Sequence of chain 4.W:
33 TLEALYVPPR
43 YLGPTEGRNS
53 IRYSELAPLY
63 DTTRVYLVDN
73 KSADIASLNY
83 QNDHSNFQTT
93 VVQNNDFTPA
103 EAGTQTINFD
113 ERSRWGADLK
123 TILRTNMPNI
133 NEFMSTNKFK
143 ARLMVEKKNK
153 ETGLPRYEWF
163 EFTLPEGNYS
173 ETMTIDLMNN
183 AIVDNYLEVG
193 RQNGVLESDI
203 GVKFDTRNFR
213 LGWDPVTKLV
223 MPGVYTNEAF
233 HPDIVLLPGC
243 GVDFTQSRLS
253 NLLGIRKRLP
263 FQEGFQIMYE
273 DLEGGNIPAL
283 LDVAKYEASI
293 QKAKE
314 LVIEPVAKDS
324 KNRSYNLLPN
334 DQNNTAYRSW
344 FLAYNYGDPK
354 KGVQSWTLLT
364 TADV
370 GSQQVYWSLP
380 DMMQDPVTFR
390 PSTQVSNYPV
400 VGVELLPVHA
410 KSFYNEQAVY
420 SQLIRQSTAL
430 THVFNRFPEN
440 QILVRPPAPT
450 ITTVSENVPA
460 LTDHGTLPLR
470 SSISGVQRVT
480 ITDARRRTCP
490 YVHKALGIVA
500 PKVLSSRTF

Binding-site contacts:
Ligand atom CD1 contacts residue ARG193 of chain 45.W at 3.7 Å.
Ligand atom CG contacts residue HIS431 of chain 45.W at 3.8 Å.
Ligand atom CD1 contacts residue HIS431 of chain 45.W at 3.3 Å.
Ligand atom CB contacts residue ARG435 of chain 45.W at 3.7 Å.
Ligand atom CE2 contacts residue ARG193 of chain 45.W at 3.8 Å.
Ligand atom OH contacts residue HIS431 of chain 45.W at 2.9 Å (h-bond).
Ligand atom CG2 contacts residue TYR188 of chain 45.W at 3.9 Å (hydrophobic).
Ligand atom CG1 contacts residue ARG435 of chain 45.W at 3.8 Å.
Ligand atom ND2 contacts residue TYR188 of chain 45.W at 3.5 Å (h-bond).
Ligand atom CG1 contacts residue PHE436 of chain 45.W at 3.4 Å (hydrophobic).
Ligand atom CG contacts residue GLU289 of chain 4.W at 3.6 Å.
Ligand atom OH contacts residue MET223 of chain 4.W at 2.2 Å (h-bond).
Ligand atom CE1 contacts residue ARG193 of chain 45.W at 3.1 Å.
Ligand atom CG contacts residue TYR288 of chain 4.W at 3.4 Å (hydrophobic).
Ligand atom CD contacts residue HIS431 of chain 45.W at 3.8 Å.
Ligand atom OH contacts residue LEU283 of chain 4.W at 3.8 Å.
Ligand atom OH contacts residue THR430 of chain 45.W at 3.4 Å.
Ligand atom CB contacts residue LEU189 of chain 45.W at 3.8 Å (hydrophobic).
Ligand atom CA contacts residue ARG193 of chain 45.W at 3.8 Å.
Ligand atom CG2 contacts residue LEU189 of chain 45.W at 2.8 Å (hydrophobic).
Ligand atom OD1 contacts residue GLU199 of chain 45.W at 3.4 Å (salt-bridge).
Ligand atom O contacts residue ARG193 of chain 45.W at 2.8 Å (salt-bridge).
Ligand atom CE1 contacts residue GLU289 of chain 4.W at 3.6 Å.
Ligand atom ND2 contacts residue GLU199 of chain 45.W at 2.9 Å (salt-bridge).
Ligand atom CZ contacts residue MET223 of chain 4.W at 2.9 Å (hydrophobic).
Ligand atom CD1 contacts residue GLU289 of chain 4.W at 3.0 Å.
Ligand atom C contacts residue ARG193 of chain 45.W at 3.3 Å.
Ligand atom CB contacts residue GLU289 of chain 4.W at 3.8 Å.
Ligand atom CE1 contacts residue VAL432 of chain 45.W at 3.8 Å (hydrophobic).
Ligand atom CE1 contacts residue THR219 of chain 4.W at 3.9 Å.
Ligand atom CD2 contacts residue MET223 of chain 4.W at 3.7 Å (hydrophobic).
Ligand atom CE2 contacts residue MET223 of chain 4.W at 3.5 Å (hydrophobic).
Ligand atom CE1 contacts residue MET223 of chain 4.W at 3.3 Å (hydrophobic).
Ligand atom CG contacts residue GLU199 of chain 45.W at 3.6 Å.
Ligand atom CZ contacts residue THR219 of chain 4.W at 3.2 Å.
Ligand atom O contacts residue ARG435 of chain 45.W at 3.5 Å (salt-bridge).
Ligand atom N contacts residue ARG193 of chain 45.W at 3.8 Å.
Ligand atom CZ contacts residue HIS431 of chain 45.W at 3.4 Å.
Ligand atom CE1 contacts residue HIS431 of chain 45.W at 3.0 Å.
Ligand atom CZ contacts residue ARG193 of chain 45.W at 3.1 Å.

This small molecule binds to this protein.
Small molecule (SMILES): CC(C)[C@H](NC(=O)[C@@H]1CCCN1C(=O)[C@H](CC(N)=O)NC(=O)[C@@H](N)Cc1ccccc1)C(=O)N[C@@H](Cc1ccc(O)cc1)C(=O)N1CCC[C@H]1C(=O)N[C@H](C=O)Cc1ccc(O)cc1

Sequence of chain 45.W:
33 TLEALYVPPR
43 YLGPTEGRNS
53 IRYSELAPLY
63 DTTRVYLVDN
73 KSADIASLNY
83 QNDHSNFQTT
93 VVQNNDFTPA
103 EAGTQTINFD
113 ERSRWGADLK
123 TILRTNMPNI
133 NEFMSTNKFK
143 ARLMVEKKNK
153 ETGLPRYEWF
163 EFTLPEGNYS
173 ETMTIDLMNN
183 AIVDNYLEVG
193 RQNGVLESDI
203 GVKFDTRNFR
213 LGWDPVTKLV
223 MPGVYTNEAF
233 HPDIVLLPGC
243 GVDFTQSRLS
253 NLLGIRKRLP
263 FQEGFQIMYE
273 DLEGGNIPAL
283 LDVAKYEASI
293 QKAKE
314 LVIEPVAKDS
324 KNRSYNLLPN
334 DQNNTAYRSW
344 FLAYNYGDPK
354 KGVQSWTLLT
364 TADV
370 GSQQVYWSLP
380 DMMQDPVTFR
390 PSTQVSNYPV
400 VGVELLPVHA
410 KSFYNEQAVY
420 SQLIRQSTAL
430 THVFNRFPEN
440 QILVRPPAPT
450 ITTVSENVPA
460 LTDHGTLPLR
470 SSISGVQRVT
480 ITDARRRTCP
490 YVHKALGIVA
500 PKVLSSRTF